Binding-site contacts:
Ligand atom OXT contacts residue SER656 of chain 1.B at 3.6 Å.
Ligand atom O contacts residue PRO492 of chain 1.B at 3.8 Å.
Ligand atom O contacts residue LEU493 of chain 1.B at 3.8 Å.
Ligand atom O contacts residue SER656 of chain 1.B at 3.5 Å.
Ligand atom N contacts residue PRO492 of chain 1.B at 3.7 Å.
Ligand atom C contacts residue SER656 of chain 1.B at 3.8 Å.
Ligand atom C contacts residue PRO492 of chain 1.B at 4.2 Å (hydrophobic).
Ligand atom O contacts residue THR494 of chain 1.B at 3.5 Å (h-bond).
Ligand atom CA contacts residue PRO492 of chain 1.B at 4.0 Å (hydrophobic).

Sequence of chain 1.B:
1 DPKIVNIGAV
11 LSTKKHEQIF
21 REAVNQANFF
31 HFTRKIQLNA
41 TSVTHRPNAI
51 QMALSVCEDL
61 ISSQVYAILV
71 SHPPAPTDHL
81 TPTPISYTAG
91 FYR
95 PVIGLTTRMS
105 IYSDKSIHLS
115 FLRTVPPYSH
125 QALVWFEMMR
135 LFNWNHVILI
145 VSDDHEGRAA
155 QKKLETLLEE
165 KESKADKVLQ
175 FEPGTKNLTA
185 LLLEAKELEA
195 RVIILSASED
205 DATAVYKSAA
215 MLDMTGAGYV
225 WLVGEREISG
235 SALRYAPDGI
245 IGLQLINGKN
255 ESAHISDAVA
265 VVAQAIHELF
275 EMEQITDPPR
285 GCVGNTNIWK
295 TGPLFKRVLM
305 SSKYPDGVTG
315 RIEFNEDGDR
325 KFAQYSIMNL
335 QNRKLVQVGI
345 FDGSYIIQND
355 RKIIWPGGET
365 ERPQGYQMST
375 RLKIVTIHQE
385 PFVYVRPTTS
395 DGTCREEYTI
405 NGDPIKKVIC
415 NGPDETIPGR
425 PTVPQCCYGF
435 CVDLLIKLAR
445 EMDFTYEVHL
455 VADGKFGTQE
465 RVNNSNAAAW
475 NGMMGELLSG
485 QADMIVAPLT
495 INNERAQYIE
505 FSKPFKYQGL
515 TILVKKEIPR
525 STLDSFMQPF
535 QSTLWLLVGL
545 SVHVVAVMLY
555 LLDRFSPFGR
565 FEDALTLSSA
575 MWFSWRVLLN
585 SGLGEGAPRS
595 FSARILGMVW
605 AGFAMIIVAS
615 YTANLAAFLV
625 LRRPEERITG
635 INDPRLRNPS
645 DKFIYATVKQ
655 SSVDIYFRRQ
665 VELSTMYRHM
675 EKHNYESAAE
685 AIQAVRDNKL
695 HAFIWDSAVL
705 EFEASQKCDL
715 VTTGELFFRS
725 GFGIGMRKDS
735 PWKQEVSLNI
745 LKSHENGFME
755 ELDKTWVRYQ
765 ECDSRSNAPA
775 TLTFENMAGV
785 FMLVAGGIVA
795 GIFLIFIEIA

A small-molecule ligand and the protein it binds are described below.
Small molecule (SMILES): NCC(=O)O